Binding-site contacts:
Ligand atom CD2 contacts residue LEU106 of chain 1.A at 3.5 Å (hydrophobic).
Ligand atom N contacts residue HIS198 of chain 1.B at 3.5 Å (h-bond).
Ligand atom C contacts residue THR252 of chain 1.B at 3.9 Å.
Ligand atom O contacts residue LEU357 of chain 1.A at 3.7 Å.
Ligand atom O contacts residue HIS198 of chain 1.B at 3.2 Å (h-bond).
Ligand atom CD2 contacts residue LYS309 of chain 1.B at 3.6 Å.
Ligand atom CE1 contacts residue PRO86 of chain 1.B at 3.2 Å (hydrophobic).
Ligand atom CB contacts residue LEU357 of chain 1.A at 4.0 Å (hydrophobic).
Ligand atom NE2 contacts residue LYS309 of chain 1.B at 3.5 Å (salt-bridge).
Ligand atom N contacts residue LEU357 of chain 1.A at 3.9 Å.
Ligand atom CE1 contacts residue LYS309 of chain 1.B at 3.7 Å.
Ligand atom O contacts residue LEU339 of chain 1.A at 3.7 Å.
Ligand atom CG contacts residue LYS309 of chain 1.B at 4.1 Å.
Ligand atom OXT contacts residue THR252 of chain 1.B at 3.8 Å.
Ligand atom CB contacts residue PLP1 of chain 1.I at 3.5 Å.
Ligand atom CE1 contacts residue TYR85 of chain 1.B at 3.1 Å (hydrophobic).
Ligand atom OXT contacts residue TYR84 of chain 1.B at 3.4 Å.
Ligand atom C contacts residue HIS198 of chain 1.B at 4.1 Å.
Ligand atom CM contacts residue TYR338 of chain 1.A at 3.3 Å (hydrophobic).
Ligand atom O contacts residue THR252 of chain 1.B at 3.9 Å.
Ligand atom CB contacts residue PHE108 of chain 1.A at 3.8 Å (hydrophobic).
Ligand atom CG contacts residue PLP1 of chain 1.I at 3.8 Å.
Ligand atom CA contacts residue PLP1 of chain 1.I at 2.4 Å.
Ligand atom C contacts residue PLP1 of chain 1.I at 3.4 Å.
Ligand atom CM contacts residue TYR84 of chain 1.B at 3.8 Å (hydrophobic).
Ligand atom NE2 contacts residue PRO86 of chain 1.B at 4.0 Å.
Ligand atom O contacts residue PLP1 of chain 1.I at 3.7 Å.
Ligand atom CE1 contacts residue LEU106 of chain 1.A at 4.1 Å (hydrophobic).
Ligand atom ND1 contacts residue TYR84 of chain 1.B at 3.5 Å.
Ligand atom O contacts residue TYR338 of chain 1.A at 3.8 Å.
Ligand atom CM contacts residue THR252 of chain 1.B at 3.7 Å.
Ligand atom CD2 contacts residue SER358 of chain 1.A at 3.5 Å.
Ligand atom ND1 contacts residue LYS309 of chain 1.B at 4.0 Å.
Ligand atom CM contacts residue ILE440 of chain 1.B at 3.6 Å (hydrophobic).
Ligand atom CG contacts residue TYR84 of chain 1.B at 4.1 Å (hydrophobic).
Ligand atom N contacts residue PLP1 of chain 1.I at 1.2 Å.
Ligand atom NE2 contacts residue LEU106 of chain 1.A at 3.3 Å.
Ligand atom CB contacts residue TYR84 of chain 1.B at 3.9 Å (hydrophobic).
Ligand atom ND1 contacts residue TYR85 of chain 1.B at 3.0 Å (h-bond).
Ligand atom CE1 contacts residue TRP76 of chain 1.B at 3.8 Å (hydrophobic).

A protein and the small-molecule ligand that binds it are described below.
Small molecule (SMILES): COC(=O)[C@@H](N)Cc1c[nH]c[nH+]1

Sequence of chain 1.B:
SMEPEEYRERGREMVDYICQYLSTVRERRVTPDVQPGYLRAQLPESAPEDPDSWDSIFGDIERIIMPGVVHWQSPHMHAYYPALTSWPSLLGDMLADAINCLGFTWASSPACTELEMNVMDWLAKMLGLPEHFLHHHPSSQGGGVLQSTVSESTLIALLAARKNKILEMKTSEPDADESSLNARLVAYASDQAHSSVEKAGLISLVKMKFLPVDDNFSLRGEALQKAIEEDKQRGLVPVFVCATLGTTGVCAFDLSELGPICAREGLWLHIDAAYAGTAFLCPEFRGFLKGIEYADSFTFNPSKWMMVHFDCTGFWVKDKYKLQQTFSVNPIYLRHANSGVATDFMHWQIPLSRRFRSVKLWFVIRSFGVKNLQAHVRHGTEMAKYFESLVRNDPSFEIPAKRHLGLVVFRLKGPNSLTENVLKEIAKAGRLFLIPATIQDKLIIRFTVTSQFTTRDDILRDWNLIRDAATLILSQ

Sequence of chain 1.A:
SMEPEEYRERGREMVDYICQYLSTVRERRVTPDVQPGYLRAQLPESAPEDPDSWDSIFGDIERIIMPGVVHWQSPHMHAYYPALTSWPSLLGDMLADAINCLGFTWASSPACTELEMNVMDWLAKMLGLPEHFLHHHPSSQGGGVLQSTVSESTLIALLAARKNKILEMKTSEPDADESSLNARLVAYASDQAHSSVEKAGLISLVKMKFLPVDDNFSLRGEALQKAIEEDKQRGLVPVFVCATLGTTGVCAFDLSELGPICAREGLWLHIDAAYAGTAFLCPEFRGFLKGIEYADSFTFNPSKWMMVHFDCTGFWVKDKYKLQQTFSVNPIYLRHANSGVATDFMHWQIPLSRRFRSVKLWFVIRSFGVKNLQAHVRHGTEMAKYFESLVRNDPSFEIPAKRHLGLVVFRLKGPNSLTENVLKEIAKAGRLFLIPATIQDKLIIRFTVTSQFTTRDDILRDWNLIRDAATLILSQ